Sequence of chain 1.A:
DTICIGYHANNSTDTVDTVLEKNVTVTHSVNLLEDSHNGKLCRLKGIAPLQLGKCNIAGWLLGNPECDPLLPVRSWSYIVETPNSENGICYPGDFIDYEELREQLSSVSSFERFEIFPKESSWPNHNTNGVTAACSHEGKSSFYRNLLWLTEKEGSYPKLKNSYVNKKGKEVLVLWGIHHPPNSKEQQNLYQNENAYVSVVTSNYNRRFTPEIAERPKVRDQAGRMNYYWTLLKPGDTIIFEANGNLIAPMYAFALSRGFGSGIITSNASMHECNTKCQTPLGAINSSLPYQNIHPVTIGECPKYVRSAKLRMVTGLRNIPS

Binding-site contacts:
Ligand atom O7 contacts residue ASN11 of chain 1.A at 4.0 Å.
Ligand atom N2 contacts residue ASN11 of chain 1.A at 3.4 Å (h-bond).
Ligand atom C2 contacts residue ASN11 of chain 1.A at 2.8 Å.
Ligand atom O5 contacts residue ASN11 of chain 1.A at 2.3 Å (h-bond).
Ligand atom C3 contacts residue ASN11 of chain 1.A at 4.1 Å.
Ligand atom C5 contacts residue ASN11 of chain 1.A at 3.6 Å.
Ligand atom C4 contacts residue ASN11 of chain 1.A at 4.4 Å.
Ligand atom C7 contacts residue ASN11 of chain 1.A at 4.0 Å.
Ligand atom C1 contacts residue ASN11 of chain 1.A at 1.5 Å.

This protein binds this small molecule.
Small molecule (SMILES): CC(=O)N[C@@H]1[C@@H](O)[C@H](O)[C@@H](CO)O[C@H]1O